The protein below binds the small molecule below.
Small molecule (SMILES): CC(=O)N[C@@H]1[C@@H](O)[C@H](O)[C@@H](CO)O[C@H]1O

Binding-site contacts:
Ligand atom N2 contacts residue ASN340 of chain 1.C at 3.1 Å.
Ligand atom C4 contacts residue ASP336 of chain 1.C at 4.3 Å.
Ligand atom O5 contacts residue ASP336 of chain 1.C at 3.7 Å.
Ligand atom C7 contacts residue ASN340 of chain 1.C at 4.0 Å.
Ligand atom C7 contacts residue PHE339 of chain 1.C at 3.8 Å (hydrophobic).
Ligand atom C8 contacts residue ASN340 of chain 1.C at 3.9 Å.
Ligand atom C1 contacts residue ASN340 of chain 1.C at 1.4 Å.
Ligand atom O7 contacts residue PHE339 of chain 1.C at 4.0 Å.
Ligand atom C1 contacts residue ASP336 of chain 1.C at 3.6 Å.
Ligand atom C8 contacts residue PHE339 of chain 1.C at 3.5 Å (hydrophobic).
Ligand atom C4 contacts residue ASN340 of chain 1.C at 4.2 Å.
Ligand atom N2 contacts residue PHE339 of chain 1.C at 4.5 Å.
Ligand atom O3 contacts residue ASN367 of chain 1.C at 4.2 Å.
Ligand atom C3 contacts residue ASN340 of chain 1.C at 3.8 Å.
Ligand atom C5 contacts residue ASN340 of chain 1.C at 3.6 Å.
Ligand atom O5 contacts residue ASN340 of chain 1.C at 2.3 Å (h-bond).
Ligand atom C8 contacts residue LEU368 of chain 1.C at 3.8 Å (hydrophobic).
Ligand atom C2 contacts residue ASP336 of chain 1.C at 4.0 Å.
Ligand atom C2 contacts residue ASN340 of chain 1.C at 2.5 Å.

Sequence of chain 1.C:
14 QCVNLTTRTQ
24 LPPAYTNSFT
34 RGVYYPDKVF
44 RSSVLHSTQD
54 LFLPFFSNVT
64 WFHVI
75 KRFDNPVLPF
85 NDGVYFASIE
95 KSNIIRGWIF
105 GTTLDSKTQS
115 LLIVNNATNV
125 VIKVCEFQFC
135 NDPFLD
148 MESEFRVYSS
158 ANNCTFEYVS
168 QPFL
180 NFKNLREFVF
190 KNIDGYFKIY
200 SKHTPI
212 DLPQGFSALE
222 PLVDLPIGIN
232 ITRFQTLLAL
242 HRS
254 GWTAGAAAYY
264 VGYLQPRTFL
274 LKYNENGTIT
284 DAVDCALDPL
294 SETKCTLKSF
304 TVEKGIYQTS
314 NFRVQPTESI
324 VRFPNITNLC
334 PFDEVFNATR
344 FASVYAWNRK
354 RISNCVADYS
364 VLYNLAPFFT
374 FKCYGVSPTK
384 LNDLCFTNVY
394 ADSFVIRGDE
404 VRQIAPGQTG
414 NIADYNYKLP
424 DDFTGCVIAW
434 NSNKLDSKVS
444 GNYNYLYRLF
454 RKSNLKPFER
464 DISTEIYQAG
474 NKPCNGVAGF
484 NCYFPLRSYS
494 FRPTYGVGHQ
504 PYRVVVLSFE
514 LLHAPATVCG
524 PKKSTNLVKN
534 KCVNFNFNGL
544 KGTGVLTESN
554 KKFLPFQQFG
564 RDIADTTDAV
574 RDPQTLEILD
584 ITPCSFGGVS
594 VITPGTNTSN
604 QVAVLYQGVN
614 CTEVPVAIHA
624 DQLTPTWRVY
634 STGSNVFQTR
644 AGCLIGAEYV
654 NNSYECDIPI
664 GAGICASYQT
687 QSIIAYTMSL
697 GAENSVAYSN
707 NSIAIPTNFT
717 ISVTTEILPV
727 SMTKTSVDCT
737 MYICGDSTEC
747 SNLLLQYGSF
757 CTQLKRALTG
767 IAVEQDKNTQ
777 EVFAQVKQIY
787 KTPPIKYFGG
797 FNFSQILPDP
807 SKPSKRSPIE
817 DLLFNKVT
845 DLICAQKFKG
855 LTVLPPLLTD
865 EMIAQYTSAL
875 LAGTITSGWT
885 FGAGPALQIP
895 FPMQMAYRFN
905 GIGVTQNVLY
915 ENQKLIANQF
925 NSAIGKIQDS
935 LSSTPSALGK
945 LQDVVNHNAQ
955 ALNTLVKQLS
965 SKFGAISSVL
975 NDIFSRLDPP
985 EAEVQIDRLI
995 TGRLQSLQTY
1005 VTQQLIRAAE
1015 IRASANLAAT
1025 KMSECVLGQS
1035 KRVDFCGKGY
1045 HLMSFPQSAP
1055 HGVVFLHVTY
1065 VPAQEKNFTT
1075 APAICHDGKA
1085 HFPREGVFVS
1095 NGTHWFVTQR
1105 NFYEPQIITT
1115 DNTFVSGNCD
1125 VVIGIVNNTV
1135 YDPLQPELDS